Sequence of chain 1.A:
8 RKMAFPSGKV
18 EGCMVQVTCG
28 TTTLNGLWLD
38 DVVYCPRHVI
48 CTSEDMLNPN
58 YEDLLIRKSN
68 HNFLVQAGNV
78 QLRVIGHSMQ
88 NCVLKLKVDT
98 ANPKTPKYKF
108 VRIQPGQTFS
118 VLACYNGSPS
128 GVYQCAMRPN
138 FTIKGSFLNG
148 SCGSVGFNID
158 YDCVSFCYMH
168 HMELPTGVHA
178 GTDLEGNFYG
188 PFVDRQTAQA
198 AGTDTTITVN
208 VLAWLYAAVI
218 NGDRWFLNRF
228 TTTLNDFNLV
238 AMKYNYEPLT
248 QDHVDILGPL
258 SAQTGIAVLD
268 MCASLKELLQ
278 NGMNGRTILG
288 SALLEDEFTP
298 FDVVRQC

Binding-site contacts:
Ligand atom C16 contacts residue YKV1 of chain 1.C at 0.0 Å.
Ligand atom C29 contacts residue YKV1 of chain 1.C at 0.0 Å.
Ligand atom C13 contacts residue YKV1 of chain 1.C at 0.1 Å.
Ligand atom O20 contacts residue CYS149 of chain 1.A at 2.6 Å (h-bond).
Ligand atom C17 contacts residue YKV1 of chain 1.C at 0.0 Å.
Ligand atom C11 contacts residue YKV1 of chain 1.C at 0.1 Å.
Ligand atom O21 contacts residue YKV1 of chain 1.C at 0.8 Å (h-bond).
Ligand atom C32 contacts residue YKV1 of chain 1.C at 0.0 Å.
Ligand atom C26 contacts residue YKV1 of chain 1.C at 0.0 Å.
Ligand atom N03 contacts residue YKV1 of chain 1.C at 0.1 Å (h-bond).
Ligand atom C14 contacts residue YKV1 of chain 1.C at 0.2 Å.
Ligand atom N10 contacts residue YKV1 of chain 1.C at 0.2 Å (h-bond).
Ligand atom C23 contacts residue YKV1 of chain 1.C at 0.0 Å.
Ligand atom C19 contacts residue YKV1 of chain 1.C at 0.2 Å.
Ligand atom O01 contacts residue YKV1 of chain 1.C at 0.1 Å (h-bond).
Ligand atom C27 contacts residue YKV1 of chain 1.C at 0.0 Å.
Ligand atom C38 contacts residue YKV1 of chain 1.C at 0.0 Å.
Ligand atom C08 contacts residue YKV1 of chain 1.C at 0.1 Å.
Ligand atom C09 contacts residue YKV1 of chain 1.C at 0.3 Å.
Ligand atom C33 contacts residue YKV1 of chain 1.C at 0.0 Å.
Ligand atom N15 contacts residue YKV1 of chain 1.C at 0.2 Å (h-bond).
Ligand atom C06 contacts residue YKV1 of chain 1.C at 0.1 Å.
Ligand atom F35 contacts residue YKV1 of chain 1.C at 0.0 Å.
Ligand atom C02 contacts residue YKV1 of chain 1.C at 0.1 Å.
Ligand atom C28 contacts residue YKV1 of chain 1.C at 0.0 Å.
Ligand atom C34 contacts residue YKV1 of chain 1.C at 0.0 Å.
Ligand atom C05 contacts residue YKV1 of chain 1.C at 0.1 Å.
Ligand atom C24 contacts residue YKV1 of chain 1.C at 0.0 Å.
Ligand atom C25 contacts residue YKV1 of chain 1.C at 0.0 Å.
Ligand atom O18 contacts residue YKV1 of chain 1.C at 0.3 Å (h-bond).
Ligand atom C12 contacts residue YKV1 of chain 1.C at 0.0 Å.
Ligand atom O22 contacts residue YKV1 of chain 1.C at 0.0 Å (h-bond).
Ligand atom C07 contacts residue YKV1 of chain 1.C at 0.0 Å.
Ligand atom C30 contacts residue YKV1 of chain 1.C at 0.0 Å.
Ligand atom O20 contacts residue YKV1 of chain 1.C at 1.3 Å.
Ligand atom F36 contacts residue YKV1 of chain 1.C at 0.0 Å.
Ligand atom C37 contacts residue YKV1 of chain 1.C at 0.0 Å.
Ligand atom C19 contacts residue CYS149 of chain 1.A at 1.8 Å (hydrophobic).
Ligand atom C31 contacts residue YKV1 of chain 1.C at 0.0 Å.
Ligand atom C04 contacts residue YKV1 of chain 1.C at 0.1 Å.

This small molecule binds to this protein.
Small molecule (SMILES): CC(C)C[C@H](NC(=O)O[C@@H](Cc1ccccc1)C1CCC(F)(F)CC1)C(=O)N[C@@H](C[C@@H]1CCNC1=O)C(O)S(=O)(=O)O